Binding-site contacts:
Ligand atom C4 contacts residue ILE332 of chain 1.E at 3.6 Å (hydrophobic).
Ligand atom C3' contacts residue SER70 of chain 1.E at 3.5 Å.
Ligand atom O1P contacts residue GLY330 of chain 1.E at 3.0 Å.
Ligand atom C2' contacts residue ASP366 of chain 1.E at 3.6 Å.
Ligand atom O2' contacts residue ASP366 of chain 1.E at 2.4 Å (salt-bridge).
Ligand atom N3 contacts residue NAD1 of chain 1.BA at 3.2 Å.
Ligand atom N1 contacts residue GLN443 of chain 1.E at 2.6 Å (h-bond).
Ligand atom N7 contacts residue MET416 of chain 1.E at 3.1 Å (h-bond).
Ligand atom N1 contacts residue NAD1 of chain 1.BA at 3.5 Å.
Ligand atom N7 contacts residue ILE332 of chain 1.E at 3.6 Å.
Ligand atom O3' contacts residue ASP366 of chain 1.E at 2.6 Å (salt-bridge).
Ligand atom C5 contacts residue ILE332 of chain 1.E at 3.5 Å (hydrophobic).
Ligand atom N7 contacts residue GLY415 of chain 1.E at 3.6 Å.
Ligand atom O1P contacts residue GLY368 of chain 1.E at 3.0 Å (h-bond).
Ligand atom O1P contacts residue SER331 of chain 1.E at 2.7 Å (h-bond).
Ligand atom C2 contacts residue GLN443 of chain 1.E at 3.3 Å.
Ligand atom O3P contacts residue SER390 of chain 1.E at 3.2 Å (h-bond).
Ligand atom C4' contacts residue ASP366 of chain 1.E at 3.6 Å.
Ligand atom C2 contacts residue NAD1 of chain 1.BA at 3.2 Å.
Ligand atom N9 contacts residue NAD1 of chain 1.BA at 3.6 Å.
Ligand atom O3' contacts residue SER70 of chain 1.E at 2.7 Å (h-bond).
Ligand atom C2 contacts residue CYS333 of chain 1.E at 3.2 Å (hydrophobic).
Ligand atom O3P contacts residue GLY389 of chain 1.E at 3.2 Å (h-bond).
Ligand atom O2P contacts residue SER331 of chain 1.E at 2.9 Å (h-bond).
Ligand atom C2 contacts residue THR335 of chain 1.E at 3.7 Å.
Ligand atom N3 contacts residue CYS333 of chain 1.E at 3.6 Å.
Ligand atom O2P contacts residue TYR413 of chain 1.E at 2.5 Å (h-bond).
Ligand atom O6 contacts residue GLY417 of chain 1.E at 2.5 Å (h-bond).
Ligand atom C5 contacts residue NAD1 of chain 1.BA at 3.7 Å.
Ligand atom O6 contacts residue MET416 of chain 1.E at 3.1 Å (h-bond).
Ligand atom O3' contacts residue ARG324 of chain 1.E at 3.2 Å (salt-bridge).
Ligand atom O6 contacts residue GLY415 of chain 1.E at 3.2 Å.
Ligand atom C6 contacts residue GLY417 of chain 1.E at 3.5 Å.
Ligand atom C4 contacts residue NAD1 of chain 1.BA at 3.4 Å.
Ligand atom O6 contacts residue GLY444 of chain 1.E at 3.6 Å.
Ligand atom O5' contacts residue GLY367 of chain 1.E at 3.7 Å.
Ligand atom C3' contacts residue ASP366 of chain 1.E at 3.5 Å.
Ligand atom O2' contacts residue ARG324 of chain 1.E at 3.4 Å (salt-bridge).
Ligand atom C2' contacts residue ARG324 of chain 1.E at 3.6 Å.
Ligand atom O2P contacts residue SER390 of chain 1.E at 3.4 Å (h-bond).

This protein binds this small molecule.
Small molecule (SMILES): O=c1[nH]cnc2c1ncn2[C@@H]1O[C@H](COP(=O)(O)O)[C@@H](O)[C@H]1O

Sequence of chain 1.E:
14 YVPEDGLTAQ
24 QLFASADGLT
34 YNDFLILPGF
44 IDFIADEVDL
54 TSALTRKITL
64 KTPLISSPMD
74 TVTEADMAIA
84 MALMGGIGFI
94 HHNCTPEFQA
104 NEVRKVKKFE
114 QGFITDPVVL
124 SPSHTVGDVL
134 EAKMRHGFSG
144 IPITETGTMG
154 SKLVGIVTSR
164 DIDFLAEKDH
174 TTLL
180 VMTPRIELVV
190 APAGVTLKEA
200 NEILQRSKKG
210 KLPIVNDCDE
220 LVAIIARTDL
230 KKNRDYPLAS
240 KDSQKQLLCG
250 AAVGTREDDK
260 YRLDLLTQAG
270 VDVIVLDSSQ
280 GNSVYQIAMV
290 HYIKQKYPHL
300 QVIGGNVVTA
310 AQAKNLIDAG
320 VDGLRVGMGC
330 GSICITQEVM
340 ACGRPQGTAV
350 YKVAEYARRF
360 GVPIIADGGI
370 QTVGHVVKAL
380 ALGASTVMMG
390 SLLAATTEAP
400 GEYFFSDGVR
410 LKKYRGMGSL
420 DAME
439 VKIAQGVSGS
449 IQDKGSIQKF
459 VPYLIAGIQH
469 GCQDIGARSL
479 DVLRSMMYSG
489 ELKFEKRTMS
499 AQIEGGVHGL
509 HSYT